This small molecule binds to this protein.
Small molecule (SMILES): O=[N+]([O-])c1ccccc1

Binding-site contacts:
Ligand atom O2 contacts residue HIS24 of chain 1.A at 2.8 Å (h-bond).
Ligand atom C1 contacts residue TYR89 of chain 1.A at 4.1 Å (hydrophobic).
Ligand atom C6 contacts residue EDO1 of chain 1.D at 3.7 Å.
Ligand atom C4 contacts residue HIS95 of chain 1.A at 4.4 Å.
Ligand atom C6 contacts residue VAL76 of chain 1.A at 4.1 Å (hydrophobic).
Ligand atom C5 contacts residue LEU99 of chain 1.A at 3.5 Å (hydrophobic).
Ligand atom O1 contacts residue LEU99 of chain 1.A at 3.8 Å.
Ligand atom C4 contacts residue LEU46 of chain 1.A at 3.7 Å (hydrophobic).
Ligand atom C5 contacts residue ILE102 of chain 1.A at 3.9 Å (hydrophobic).
Ligand atom C2 contacts residue TYR89 of chain 1.A at 3.3 Å (hydrophobic).
Ligand atom O2 contacts residue ARG109 of chain 1.A at 2.9 Å (salt-bridge).
Ligand atom C4 contacts residue ILE102 of chain 1.A at 3.7 Å (hydrophobic).
Ligand atom O1 contacts residue ARG109 of chain 1.A at 2.7 Å (salt-bridge).
Ligand atom O2 contacts residue ALA26 of chain 1.A at 3.5 Å.
Ligand atom N1 contacts residue HIS24 of chain 1.A at 3.9 Å.
Ligand atom C3 contacts residue ALA98 of chain 1.A at 4.3 Å (hydrophobic).
Ligand atom C6 contacts residue HIS95 of chain 1.A at 4.0 Å.
Ligand atom C6 contacts residue HIS24 of chain 1.A at 4.3 Å.
Ligand atom N1 contacts residue PHE28 of chain 1.A at 4.2 Å.
Ligand atom N1 contacts residue ALA26 of chain 1.A at 3.8 Å.
Ligand atom C2 contacts residue VAL76 of chain 1.A at 4.1 Å (hydrophobic).
Ligand atom C2 contacts residue HIS95 of chain 1.A at 3.5 Å.
Ligand atom C1 contacts residue HIS95 of chain 1.A at 3.6 Å.
Ligand atom C6 contacts residue PHE28 of chain 1.A at 4.3 Å (hydrophobic).
Ligand atom O1 contacts residue PHE28 of chain 1.A at 3.5 Å.
Ligand atom C4 contacts residue ALA98 of chain 1.A at 4.0 Å (hydrophobic).
Ligand atom C3 contacts residue HIS95 of chain 1.A at 4.0 Å.
Ligand atom N1 contacts residue EDO1 of chain 1.D at 3.5 Å (h-bond).
Ligand atom C5 contacts residue PHE28 of chain 1.A at 4.0 Å (hydrophobic).
Ligand atom C4 contacts residue LEU99 of chain 1.A at 4.2 Å (hydrophobic).
Ligand atom C1 contacts residue HIS24 of chain 1.A at 3.8 Å.
Ligand atom C1 contacts residue VAL76 of chain 1.A at 3.8 Å (hydrophobic).
Ligand atom C6 contacts residue LEU99 of chain 1.A at 3.9 Å (hydrophobic).
Ligand atom O1 contacts residue ALA26 of chain 1.A at 3.8 Å.
Ligand atom C3 contacts residue LEU46 of chain 1.A at 3.4 Å (hydrophobic).
Ligand atom C1 contacts residue EDO1 of chain 1.D at 3.5 Å.
Ligand atom O2 contacts residue EDO1 of chain 1.D at 2.9 Å (h-bond).
Ligand atom N1 contacts residue ARG109 of chain 1.A at 3.6 Å.
Ligand atom C3 contacts residue TYR89 of chain 1.A at 4.2 Å (hydrophobic).
Ligand atom N1 contacts residue LEU99 of chain 1.A at 3.9 Å.

Sequence of chain 1.A:
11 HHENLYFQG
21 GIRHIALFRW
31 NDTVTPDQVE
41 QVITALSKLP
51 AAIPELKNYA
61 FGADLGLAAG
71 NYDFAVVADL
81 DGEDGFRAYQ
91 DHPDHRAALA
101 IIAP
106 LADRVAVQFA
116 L